Binding-site contacts:
Ligand atom C15 contacts residue HIS128 of chain 2.A at 3.7 Å.
Ligand atom C03 contacts residue ASN236 of chain 2.A at 3.7 Å.
Ligand atom C02 contacts residue GLY237 of chain 2.A at 3.0 Å.
Ligand atom C13 contacts residue HEM1 of chain 2.B at 3.9 Å.
Ligand atom C11 contacts residue ILE218 of chain 2.A at 3.4 Å (hydrophobic).
Ligand atom C15 contacts residue GLN129 of chain 2.A at 3.8 Å.
Ligand atom C17 contacts residue HEM1 of chain 2.B at 3.9 Å.
Ligand atom C17 contacts residue HIS128 of chain 2.A at 3.5 Å.
Ligand atom C08 contacts residue GLU243 of chain 2.A at 3.4 Å.
Ligand atom C04 contacts residue PRO216 of chain 2.A at 3.6 Å (hydrophobic).
Ligand atom C13 contacts residue GLU243 of chain 2.A at 3.5 Å.
Ligand atom S01 contacts residue GLY237 of chain 2.A at 3.5 Å (h-bond).
Ligand atom C02 contacts residue HEM1 of chain 2.B at 3.8 Å.
Ligand atom C03 contacts residue GLY237 of chain 2.A at 3.7 Å.
Ligand atom C03 contacts residue PRO216 of chain 2.A at 3.3 Å (hydrophobic).
Ligand atom N16 contacts residue HEM1 of chain 2.B at 2.9 Å (h-bond).
Ligand atom C10 contacts residue ILE218 of chain 2.A at 3.8 Å (hydrophobic).
Ligand atom S01 contacts residue HEM1 of chain 2.B at 3.3 Å.
Ligand atom C12 contacts residue ILE218 of chain 2.A at 3.4 Å (hydrophobic).
Ligand atom C18 contacts residue HEM1 of chain 2.B at 3.8 Å.
Ligand atom N14 contacts residue PRO216 of chain 2.A at 3.9 Å.
Ligand atom C06 contacts residue GLU243 of chain 2.A at 3.6 Å.
Ligand atom C05 contacts residue PRO216 of chain 2.A at 3.9 Å (hydrophobic).
Ligand atom N07 contacts residue GLU243 of chain 2.A at 2.7 Å (salt-bridge).
Ligand atom C12 contacts residue HEM1 of chain 2.B at 3.9 Å.
Ligand atom C08 contacts residue HEM1 of chain 2.B at 3.7 Å.
Ligand atom C03 contacts residue ILE218 of chain 2.A at 3.6 Å (hydrophobic).
Ligand atom C03 contacts residue PHE235 of chain 2.A at 3.7 Å (hydrophobic).
Ligand atom N14 contacts residue TYR239 of chain 2.A at 3.8 Å.
Ligand atom C02 contacts residue PHE235 of chain 2.A at 3.6 Å (hydrophobic).
Ligand atom N14 contacts residue HEM1 of chain 2.B at 3.9 Å.
Ligand atom C10 contacts residue HEM1 of chain 2.B at 3.4 Å.
Ligand atom C11 contacts residue HEM1 of chain 2.B at 3.6 Å.
Ligand atom N14 contacts residue GLU243 of chain 2.A at 2.9 Å (salt-bridge).
Ligand atom C09 contacts residue HEM1 of chain 2.B at 3.5 Å.
Ligand atom C04 contacts residue ILE218 of chain 2.A at 3.8 Å (hydrophobic).
Ligand atom N14 contacts residue TRP238 of chain 2.A at 2.8 Å (h-bond).
Ligand atom C22 contacts residue ARG132 of chain 2.A at 3.8 Å.
Ligand atom C15 contacts residue ILE218 of chain 2.A at 3.4 Å (hydrophobic).
Ligand atom C02 contacts residue ASN236 of chain 2.A at 3.4 Å.

The protein below binds the small molecule below.
Small molecule (SMILES): N=C(Nc1cccc(CNC[C@@H]2CCCN2)c1)c1cccs1

Sequence of chain 2.A:
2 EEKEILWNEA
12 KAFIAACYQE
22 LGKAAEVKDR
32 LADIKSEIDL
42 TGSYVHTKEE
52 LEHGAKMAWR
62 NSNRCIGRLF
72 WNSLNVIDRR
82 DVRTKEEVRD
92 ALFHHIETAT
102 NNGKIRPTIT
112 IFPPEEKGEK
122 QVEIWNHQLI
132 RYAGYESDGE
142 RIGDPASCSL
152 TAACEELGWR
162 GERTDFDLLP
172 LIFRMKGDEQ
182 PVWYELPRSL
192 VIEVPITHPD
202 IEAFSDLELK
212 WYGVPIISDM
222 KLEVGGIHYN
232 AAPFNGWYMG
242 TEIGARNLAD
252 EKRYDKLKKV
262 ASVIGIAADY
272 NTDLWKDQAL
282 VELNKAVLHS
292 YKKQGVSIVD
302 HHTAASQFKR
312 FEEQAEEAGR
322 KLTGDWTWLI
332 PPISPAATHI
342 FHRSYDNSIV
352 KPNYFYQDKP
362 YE